Binding-site contacts:
Ligand atom C1 contacts residue HIS158 of chain 1.A at 4.0 Å.
Ligand atom C8 contacts residue TRP101 of chain 1.C at 3.6 Å (hydrophobic).
Ligand atom N2 contacts residue ASN153 of chain 1.A at 2.9 Å (h-bond).
Ligand atom N2 contacts residue HIS149 of chain 1.A at 4.3 Å.
Ligand atom O5 contacts residue HIS158 of chain 1.A at 3.1 Å.
Ligand atom O5 contacts residue ASN153 of chain 1.A at 2.4 Å (h-bond).
Ligand atom C5 contacts residue LYS157 of chain 1.A at 4.1 Å.
Ligand atom C8 contacts residue ASN103 of chain 1.C at 4.5 Å.
Ligand atom O5 contacts residue HIS149 of chain 1.A at 4.1 Å.
Ligand atom C1 contacts residue THR155 of chain 1.A at 3.9 Å.
Ligand atom C1 contacts residue HIS149 of chain 1.A at 4.0 Å.
Ligand atom O3 contacts residue HIS149 of chain 1.A at 4.4 Å.
Ligand atom C7 contacts residue HIS149 of chain 1.A at 4.2 Å.
Ligand atom C6 contacts residue HIS158 of chain 1.A at 3.8 Å.
Ligand atom C1 contacts residue ASN153 of chain 1.A at 1.4 Å.
Ligand atom C8 contacts residue GLY102 of chain 1.C at 3.3 Å.
Ligand atom C6 contacts residue LYS157 of chain 1.A at 3.8 Å.
Ligand atom C2 contacts residue ASN153 of chain 1.A at 2.5 Å.
Ligand atom C5 contacts residue HIS158 of chain 1.A at 4.1 Å.
Ligand atom C5 contacts residue ASN153 of chain 1.A at 3.7 Å.
Ligand atom O5 contacts residue THR155 of chain 1.A at 4.3 Å.
Ligand atom C3 contacts residue ASN153 of chain 1.A at 3.8 Å.
Ligand atom C2 contacts residue HIS149 of chain 1.A at 3.6 Å.
Ligand atom O7 contacts residue ASN153 of chain 1.A at 4.0 Å.
Ligand atom O7 contacts residue HIS149 of chain 1.A at 3.3 Å.
Ligand atom C4 contacts residue ASN153 of chain 1.A at 4.2 Å.
Ligand atom O5 contacts residue LYS157 of chain 1.A at 4.5 Å.
Ligand atom O6 contacts residue LYS157 of chain 1.A at 3.8 Å.
Ligand atom C7 contacts residue ASN153 of chain 1.A at 3.7 Å.

A protein and the small-molecule ligand that binds it are described below.
Small molecule (SMILES): CC(=O)N[C@@H]1[C@@H](O)[C@H](O)[C@@H](CO)O[C@H]1O

Sequence of chain 1.A:
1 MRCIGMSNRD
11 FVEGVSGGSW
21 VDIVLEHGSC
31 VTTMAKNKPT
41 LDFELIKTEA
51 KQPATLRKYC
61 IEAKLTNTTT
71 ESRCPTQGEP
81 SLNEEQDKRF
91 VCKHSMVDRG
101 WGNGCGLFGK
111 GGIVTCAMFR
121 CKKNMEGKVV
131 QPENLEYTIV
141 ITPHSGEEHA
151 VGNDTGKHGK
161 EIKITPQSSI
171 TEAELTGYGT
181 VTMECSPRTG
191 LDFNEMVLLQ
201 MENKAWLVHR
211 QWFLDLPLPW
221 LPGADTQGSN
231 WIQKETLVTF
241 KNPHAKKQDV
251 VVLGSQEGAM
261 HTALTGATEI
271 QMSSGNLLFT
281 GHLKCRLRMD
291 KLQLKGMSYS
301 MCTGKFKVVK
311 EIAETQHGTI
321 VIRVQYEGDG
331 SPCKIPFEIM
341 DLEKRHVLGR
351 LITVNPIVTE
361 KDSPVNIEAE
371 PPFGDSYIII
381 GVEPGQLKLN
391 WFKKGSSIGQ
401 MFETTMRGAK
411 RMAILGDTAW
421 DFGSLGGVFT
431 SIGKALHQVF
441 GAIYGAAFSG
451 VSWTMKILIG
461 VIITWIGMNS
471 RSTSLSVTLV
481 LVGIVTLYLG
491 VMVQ

Sequence of chain 1.C:
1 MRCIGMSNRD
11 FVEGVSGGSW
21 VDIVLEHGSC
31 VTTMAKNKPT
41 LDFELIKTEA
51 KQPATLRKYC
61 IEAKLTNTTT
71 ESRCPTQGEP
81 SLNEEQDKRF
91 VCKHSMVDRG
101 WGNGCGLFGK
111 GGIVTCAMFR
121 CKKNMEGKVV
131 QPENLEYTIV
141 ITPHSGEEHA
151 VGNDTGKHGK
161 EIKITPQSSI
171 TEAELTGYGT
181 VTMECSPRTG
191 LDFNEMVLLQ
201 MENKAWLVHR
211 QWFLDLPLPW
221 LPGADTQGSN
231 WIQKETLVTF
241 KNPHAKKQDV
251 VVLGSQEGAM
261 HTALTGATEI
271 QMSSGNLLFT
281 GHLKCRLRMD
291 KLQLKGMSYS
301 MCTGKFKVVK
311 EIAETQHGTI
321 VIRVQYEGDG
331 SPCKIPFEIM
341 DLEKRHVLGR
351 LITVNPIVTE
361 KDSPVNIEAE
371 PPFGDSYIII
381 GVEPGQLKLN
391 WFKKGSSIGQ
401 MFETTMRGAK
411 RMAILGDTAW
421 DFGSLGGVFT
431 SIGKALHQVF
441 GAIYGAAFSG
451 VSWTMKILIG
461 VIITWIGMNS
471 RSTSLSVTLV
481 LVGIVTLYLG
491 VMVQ